Binding-site contacts:
Ligand atom F38 contacts residue ILE14 of chain 1.A at 3.3 Å.
Ligand atom N27 contacts residue ASP159 of chain 1.A at 2.8 Å (salt-bridge).
Ligand atom C04 contacts residue PHE148 of chain 1.A at 3.6 Å (hydrophobic).
Ligand atom C02 contacts residue LYS37 of chain 1.A at 3.2 Å.
Ligand atom C05 contacts residue LYS37 of chain 1.A at 2.8 Å.
Ligand atom C31 contacts residue ALA145 of chain 1.A at 3.1 Å (hydrophobic).
Ligand atom C12 contacts residue GLY92 of chain 1.A at 3.8 Å.
Ligand atom C30 contacts residue PHE148 of chain 1.A at 3.5 Å (hydrophobic).
Ligand atom C31 contacts residue PHE148 of chain 1.A at 3.6 Å (hydrophobic).
Ligand atom S24 contacts residue PHE148 of chain 1.A at 3.6 Å.
Ligand atom C06 contacts residue PHE148 of chain 1.A at 3.7 Å (hydrophobic).
Ligand atom C08 contacts residue GLU87 of chain 1.A at 3.2 Å.
Ligand atom C21 contacts residue ASP93 of chain 1.A at 3.1 Å.
Ligand atom C11 contacts residue TYR88 of chain 1.A at 3.7 Å (hydrophobic).
Ligand atom C01 contacts residue LEU166 of chain 1.A at 3.6 Å (hydrophobic).
Ligand atom C06 contacts residue LYS37 of chain 1.A at 3.7 Å.
Ligand atom C16 contacts residue ILE14 of chain 1.A at 3.4 Å (hydrophobic).
Ligand atom C20 contacts residue ASP93 of chain 1.A at 3.4 Å.
Ligand atom C25 contacts residue LYS37 of chain 1.A at 3.6 Å.
Ligand atom O28 contacts residue GLY158 of chain 1.A at 3.3 Å.
Ligand atom O28 contacts residue ASP159 of chain 1.A at 3.0 Å (salt-bridge).
Ligand atom N27 contacts residue LEU162 of chain 1.A at 3.4 Å.
Ligand atom C10 contacts residue CYS89 of chain 1.A at 3.5 Å (hydrophobic).
Ligand atom C22 contacts residue PHE148 of chain 1.A at 3.7 Å (hydrophobic).
Ligand atom O14 contacts residue ILE14 of chain 1.A at 3.8 Å.
Ligand atom O03 contacts residue LYS37 of chain 1.A at 3.0 Å (salt-bridge).
Ligand atom F37 contacts residue GLY15 of chain 1.A at 3.4 Å.
Ligand atom C08 contacts residue CYS89 of chain 1.A at 3.5 Å (hydrophobic).
Ligand atom N09 contacts residue TYR88 of chain 1.A at 3.5 Å.
Ligand atom F37 contacts residue ILE14 of chain 1.A at 3.4 Å.
Ligand atom C20 contacts residue SER96 of chain 1.A at 3.2 Å.
Ligand atom C05 contacts residue PHE148 of chain 1.A at 3.8 Å (hydrophobic).
Ligand atom C04 contacts residue LYS37 of chain 1.A at 2.8 Å.
Ligand atom N09 contacts residue CYS89 of chain 1.A at 2.7 Å (h-bond).
Ligand atom F36 contacts residue CYS22 of chain 1.A at 3.6 Å.
Ligand atom F36 contacts residue GLY15 of chain 1.A at 3.8 Å.
Ligand atom C25 contacts residue PHE148 of chain 1.A at 3.4 Å (hydrophobic).
Ligand atom F38 contacts residue CYS22 of chain 1.A at 3.1 Å.
Ligand atom C11 contacts residue CYS89 of chain 1.A at 3.0 Å (hydrophobic).
Ligand atom C26 contacts residue ASP159 of chain 1.A at 3.8 Å.

Sequence of chain 1.A:
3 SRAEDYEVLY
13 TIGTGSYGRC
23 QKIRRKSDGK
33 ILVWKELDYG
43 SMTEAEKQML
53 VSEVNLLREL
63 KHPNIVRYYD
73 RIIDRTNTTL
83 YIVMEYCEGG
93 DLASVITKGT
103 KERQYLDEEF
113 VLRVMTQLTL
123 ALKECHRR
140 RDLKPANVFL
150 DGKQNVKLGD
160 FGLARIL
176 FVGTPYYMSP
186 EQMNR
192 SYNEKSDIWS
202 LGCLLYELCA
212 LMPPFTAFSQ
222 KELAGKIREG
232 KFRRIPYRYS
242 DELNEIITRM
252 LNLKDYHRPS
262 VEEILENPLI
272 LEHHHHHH

A protein and the small-molecule ligand that binds it are described below.
Small molecule (SMILES): C[C@@H](Oc1cc(-n2cnc3ccc(OC4CCN(C)CC4)cc32)sc1C(N)=O)c1ccccc1C(F)(F)F